Binding-site contacts:
Ligand atom N2 contacts residue PRO410 of chain 1.D at 3.4 Å.
Ligand atom C1 contacts residue ALA433 of chain 1.D at 3.8 Å (hydrophobic).
Ligand atom C2 contacts residue SEC478 of chain 1.D at 4.0 Å.
Ligand atom C3 contacts residue ALA409 of chain 1.D at 3.5 Å (hydrophobic).
Ligand atom C1 contacts residue H2S1 of chain 1.Y at 3.8 Å.
Ligand atom FE contacts residue SEC478 of chain 1.D at 3.5 Å.
Ligand atom C2 contacts residue NI1 of chain 1.W at 3.5 Å.
Ligand atom N2 contacts residue ARG411 of chain 1.D at 3.0 Å (salt-bridge).
Ligand atom C1 contacts residue CYS67 of chain 1.D at 4.1 Å (hydrophobic).
Ligand atom C3 contacts residue ALA433 of chain 1.D at 4.1 Å (hydrophobic).
Ligand atom C1 contacts residue CYS481 of chain 1.D at 2.9 Å (hydrophobic).
Ligand atom O3 contacts residue LEU414 of chain 1.D at 3.8 Å.
Ligand atom O3 contacts residue HIS71 of chain 1.D at 3.9 Å.
Ligand atom C1 contacts residue SER434 of chain 1.D at 3.8 Å.
Ligand atom C2 contacts residue ARG411 of chain 1.D at 3.7 Å.
Ligand atom N1 contacts residue CYS481 of chain 1.D at 3.4 Å.
Ligand atom C2 contacts residue CYS67 of chain 1.D at 3.0 Å (hydrophobic).
Ligand atom O3 contacts residue ALA433 of chain 1.D at 3.5 Å (h-bond).
Ligand atom N2 contacts residue CYS67 of chain 1.D at 3.4 Å.
Ligand atom C3 contacts residue HIS71 of chain 1.D at 3.6 Å.
Ligand atom O3 contacts residue CYS481 of chain 1.D at 4.0 Å.
Ligand atom FE contacts residue NI1 of chain 1.W at 2.5 Å.
Ligand atom O3 contacts residue ALA409 of chain 1.D at 3.2 Å.
Ligand atom FE contacts residue CYS481 of chain 1.D at 2.2 Å.
Ligand atom N2 contacts residue H2S1 of chain 1.Y at 3.9 Å.
Ligand atom C3 contacts residue CYS67 of chain 1.D at 3.4 Å (hydrophobic).
Ligand atom C1 contacts residue SEC478 of chain 1.D at 3.0 Å.
Ligand atom C3 contacts residue CYS481 of chain 1.D at 3.0 Å (hydrophobic).
Ligand atom O3 contacts residue SER432 of chain 1.D at 3.9 Å.
Ligand atom N1 contacts residue SER434 of chain 1.D at 2.7 Å (h-bond).
Ligand atom N1 contacts residue ARG411 of chain 1.D at 3.8 Å.
Ligand atom C2 contacts residue H2S1 of chain 1.Y at 3.3 Å.
Ligand atom C2 contacts residue ALA409 of chain 1.D at 3.5 Å (hydrophobic).
Ligand atom N1 contacts residue SEC478 of chain 1.D at 3.1 Å (h-bond).
Ligand atom C2 contacts residue CYS481 of chain 1.D at 4.0 Å (hydrophobic).
Ligand atom FE contacts residue CYS67 of chain 1.D at 2.3 Å.
Ligand atom N2 contacts residue ALA409 of chain 1.D at 3.2 Å.
Ligand atom FE contacts residue H2S1 of chain 1.Y at 3.3 Å.
Ligand atom C1 contacts residue NI1 of chain 1.W at 3.4 Å.
Ligand atom N1 contacts residue ALA433 of chain 1.D at 3.5 Å.

This small molecule binds to this protein.
Small molecule (SMILES): N#C[Fe](=C=O)C#N

Sequence of chain 1.D:
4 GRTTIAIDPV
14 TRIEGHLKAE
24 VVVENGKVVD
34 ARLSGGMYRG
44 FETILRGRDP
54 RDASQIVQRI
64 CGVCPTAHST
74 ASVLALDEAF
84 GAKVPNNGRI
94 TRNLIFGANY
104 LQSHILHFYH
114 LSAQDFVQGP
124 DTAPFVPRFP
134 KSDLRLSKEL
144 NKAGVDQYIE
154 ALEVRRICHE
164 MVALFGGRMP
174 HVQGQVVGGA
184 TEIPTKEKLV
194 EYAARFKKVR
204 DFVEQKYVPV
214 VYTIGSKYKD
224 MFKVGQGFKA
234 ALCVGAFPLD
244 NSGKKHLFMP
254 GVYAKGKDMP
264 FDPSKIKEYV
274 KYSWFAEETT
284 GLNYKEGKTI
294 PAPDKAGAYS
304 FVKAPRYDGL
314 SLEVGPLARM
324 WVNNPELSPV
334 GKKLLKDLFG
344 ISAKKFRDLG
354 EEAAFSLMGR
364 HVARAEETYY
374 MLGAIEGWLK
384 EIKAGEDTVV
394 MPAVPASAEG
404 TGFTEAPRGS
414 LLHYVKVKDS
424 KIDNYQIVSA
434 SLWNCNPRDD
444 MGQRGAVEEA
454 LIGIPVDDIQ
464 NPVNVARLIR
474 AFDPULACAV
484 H